Sequence of chain 1.O:
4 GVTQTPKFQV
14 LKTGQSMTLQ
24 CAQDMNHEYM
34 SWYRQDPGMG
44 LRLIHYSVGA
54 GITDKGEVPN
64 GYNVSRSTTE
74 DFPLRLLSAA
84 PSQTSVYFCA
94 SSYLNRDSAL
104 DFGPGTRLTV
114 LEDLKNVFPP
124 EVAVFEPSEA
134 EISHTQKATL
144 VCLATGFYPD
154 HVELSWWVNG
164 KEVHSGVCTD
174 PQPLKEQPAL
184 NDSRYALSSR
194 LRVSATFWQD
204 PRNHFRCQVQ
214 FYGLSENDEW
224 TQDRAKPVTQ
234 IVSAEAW

Sequence of chain 1.K:
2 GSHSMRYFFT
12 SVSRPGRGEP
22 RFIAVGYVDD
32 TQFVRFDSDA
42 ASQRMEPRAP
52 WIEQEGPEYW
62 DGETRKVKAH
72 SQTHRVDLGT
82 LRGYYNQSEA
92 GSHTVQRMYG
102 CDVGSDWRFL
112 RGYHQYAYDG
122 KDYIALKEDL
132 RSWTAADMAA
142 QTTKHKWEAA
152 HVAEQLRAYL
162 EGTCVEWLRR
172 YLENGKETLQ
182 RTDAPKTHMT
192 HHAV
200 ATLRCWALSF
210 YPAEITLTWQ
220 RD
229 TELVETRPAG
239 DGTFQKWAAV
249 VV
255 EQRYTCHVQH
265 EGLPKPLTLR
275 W

A small-molecule ligand and the protein it binds are described below.
Small molecule (SMILES): CC[C@H](C)[C@H](NC(=O)[C@H](CC1=CN=C2C=CC=CC12)NC(=O)[C@H](CCSC)NC(=O)[C@H](CC(C)C)NC(=O)[C@H](CC(C)C)NC(=O)[C@@H](N)CO)C(=O)N[C@H](C(=O)N[C@@H](CCC(N)=O)C(=O)N[C@H](C(=O)O)C(C)C)[C@@H](C)O

Sequence of chain 1.N:
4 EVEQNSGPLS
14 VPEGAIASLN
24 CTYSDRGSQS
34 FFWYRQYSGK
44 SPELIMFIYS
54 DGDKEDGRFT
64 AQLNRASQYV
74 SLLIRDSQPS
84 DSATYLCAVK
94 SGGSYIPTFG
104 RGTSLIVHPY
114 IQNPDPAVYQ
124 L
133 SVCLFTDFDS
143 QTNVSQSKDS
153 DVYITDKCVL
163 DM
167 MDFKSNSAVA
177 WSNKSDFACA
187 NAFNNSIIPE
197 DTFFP

Binding-site contacts:
Ligand atom N contacts residue GLU64 of chain 1.K at 2.9 Å (salt-bridge).
Ligand atom SD contacts residue GLY95 of chain 1.N at 3.1 Å (h-bond).
Ligand atom OE1 contacts residue VAL77 of chain 1.K at 3.3 Å.
Ligand atom OG1 contacts residue VAL153 of chain 1.K at 3.4 Å.
Ligand atom O contacts residue HIS71 of chain 1.K at 3.4 Å.
Ligand atom CG1 contacts residue TYR117 of chain 1.K at 3.5 Å (hydrophobic).
Ligand atom O contacts residue THR144 of chain 1.K at 3.0 Å (h-bond).
Ligand atom N contacts residue TYR100 of chain 1.K at 3.3 Å (h-bond).
Ligand atom CD2 contacts residue LEU157 of chain 1.K at 3.5 Å (hydrophobic).
Ligand atom NE2 contacts residue ASN29 of chain 1.O at 2.7 Å (h-bond).
Ligand atom NE2 contacts residue GLU31 of chain 1.O at 2.9 Å (salt-bridge).
Ligand atom CE contacts residue GLY95 of chain 1.N at 3.2 Å.
Ligand atom N contacts residue TYR172 of chain 1.K at 2.9 Å (h-bond).
Ligand atom OG contacts residue LYS67 of chain 1.K at 2.9 Å (salt-bridge).
Ligand atom C contacts residue TYR8 of chain 1.K at 3.4 Å (hydrophobic).
Ligand atom CB contacts residue LEU97 of chain 1.O at 3.4 Å (hydrophobic).
Ligand atom CA contacts residue TYR160 of chain 1.K at 3.5 Å (hydrophobic).
Ligand atom O contacts residue LEU97 of chain 1.O at 3.3 Å.
Ligand atom CG contacts residue GLU31 of chain 1.O at 3.2 Å.
Ligand atom N contacts residue TYR160 of chain 1.K at 3.4 Å.
Ligand atom O contacts residue TRP148 of chain 1.K at 2.9 Å (h-bond).
Ligand atom OXT contacts residue LYS147 of chain 1.K at 3.4 Å (salt-bridge).
Ligand atom CD1 contacts residue GLU64 of chain 1.K at 3.4 Å.
Ligand atom OG1 contacts residue ASN98 of chain 1.O at 2.7 Å (h-bond).
Ligand atom CE3 contacts residue LEU97 of chain 1.O at 3.5 Å (hydrophobic).
Ligand atom N contacts residue ASP78 of chain 1.K at 2.9 Å (salt-bridge).
Ligand atom CA contacts residue LEU97 of chain 1.O at 3.2 Å (hydrophobic).
Ligand atom CA contacts residue TYR8 of chain 1.K at 3.2 Å (hydrophobic).
Ligand atom CB contacts residue TRP168 of chain 1.K at 3.4 Å (hydrophobic).
Ligand atom N contacts residue TYR8 of chain 1.K at 2.7 Å (h-bond).
Ligand atom CG contacts residue GLU64 of chain 1.K at 3.2 Å.
Ligand atom CD2 contacts residue TYR8 of chain 1.K at 3.3 Å (hydrophobic).
Ligand atom CG2 contacts residue ASP78 of chain 1.K at 3.3 Å.
Ligand atom OG contacts residue GLU64 of chain 1.K at 2.9 Å (salt-bridge).
Ligand atom O contacts residue LYS67 of chain 1.K at 2.8 Å (salt-bridge).
Ligand atom N contacts residue LEU97 of chain 1.O at 3.1 Å (h-bond).
Ligand atom O contacts residue TYR98 of chain 1.N at 2.7 Å (h-bond).
Ligand atom O contacts residue TYR85 of chain 1.K at 2.8 Å (h-bond).
Ligand atom NE1 contacts residue GLN32 of chain 1.N at 2.8 Å (h-bond).
Ligand atom O contacts residue TYR160 of chain 1.K at 2.5 Å (h-bond).